Binding-site contacts:
Ligand atom C4 contacts residue ASN77 of chain 1.E at 4.2 Å.
Ligand atom C3 contacts residue ASN77 of chain 1.E at 3.8 Å.
Ligand atom O7 contacts residue ASN77 of chain 1.E at 3.0 Å (h-bond).
Ligand atom C2 contacts residue ASN77 of chain 1.E at 2.4 Å.
Ligand atom C8 contacts residue LEU73 of chain 1.E at 4.0 Å (hydrophobic).
Ligand atom C5 contacts residue ASN77 of chain 1.E at 3.6 Å.
Ligand atom C8 contacts residue ASN77 of chain 1.E at 4.4 Å.
Ligand atom O5 contacts residue ASN77 of chain 1.E at 2.3 Å (h-bond).
Ligand atom C7 contacts residue ASN77 of chain 1.E at 3.1 Å.
Ligand atom N2 contacts residue ASN77 of chain 1.E at 2.9 Å (h-bond).
Ligand atom C1 contacts residue ASN77 of chain 1.E at 1.4 Å.

Sequence of chain 1.E:
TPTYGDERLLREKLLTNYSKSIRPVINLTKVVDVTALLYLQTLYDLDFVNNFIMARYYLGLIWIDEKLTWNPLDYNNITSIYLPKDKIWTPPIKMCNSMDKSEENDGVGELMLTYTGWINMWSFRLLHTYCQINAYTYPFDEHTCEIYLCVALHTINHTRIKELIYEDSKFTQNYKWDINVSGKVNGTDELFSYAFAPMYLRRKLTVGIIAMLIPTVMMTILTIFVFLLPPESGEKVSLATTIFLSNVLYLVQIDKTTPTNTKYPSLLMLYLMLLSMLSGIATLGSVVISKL

The small molecule below binds the protein below.
Small molecule (SMILES): CC(=O)N[C@@H]1[C@@H](O)[C@H](O)[C@@H](CO)O[C@H]1O